The small molecule below binds the protein below.
Small molecule (SMILES): CC[C@H](C)[C@H](NC(=O)[C@H](C)NC(=O)CNC(=O)[C@@H](N)CCCCN)C(=O)N[C@H](C(=O)NCC(=O)N[C@@H](CC(C)C)C(=O)N[C@H](C=O)CCSC)[C@@H](C)CC

Binding-site contacts:
Ligand atom CB contacts residue HIS47 of chain 1.A at 3.5 Å.
Ligand atom CB contacts residue ASP48 of chain 1.A at 2.7 Å.
Ligand atom N contacts residue ASP48 of chain 1.A at 3.1 Å (salt-bridge).
Ligand atom CD2 contacts residue HIS47 of chain 1.A at 3.6 Å.
Ligand atom CG contacts residue GLY29 of chain 1.A at 3.2 Å.
Ligand atom C contacts residue CA1 of chain 1.C at 3.1 Å.
Ligand atom CA contacts residue TYR63 of chain 1.A at 3.6 Å (hydrophobic).
Ligand atom CE contacts residue LYS30 of chain 1.A at 3.1 Å.
Ligand atom O contacts residue TYR51 of chain 1.A at 2.8 Å.
Ligand atom CA contacts residue GLY29 of chain 1.A at 3.4 Å.
Ligand atom O contacts residue LEU2 of chain 1.A at 2.9 Å.
Ligand atom CG contacts residue ASP48 of chain 1.A at 3.5 Å.
Ligand atom SD contacts residue GLY31 of chain 1.A at 3.4 Å (h-bond).
Ligand atom CD2 contacts residue CYS44 of chain 1.A at 3.1 Å (hydrophobic).
Ligand atom CD1 contacts residue GLY29 of chain 1.A at 3.4 Å.
Ligand atom C contacts residue TYR51 of chain 1.A at 2.8 Å (hydrophobic).
Ligand atom CG contacts residue CA1 of chain 1.C at 3.5 Å.
Ligand atom O contacts residue GLY29 of chain 1.A at 2.9 Å (h-bond).
Ligand atom CB contacts residue CA1 of chain 1.C at 3.5 Å.
Ligand atom O contacts residue LEU2 of chain 1.A at 3.1 Å.
Ligand atom CB contacts residue ASP48 of chain 1.A at 3.5 Å.
Ligand atom SD contacts residue LYS30 of chain 1.A at 3.2 Å (salt-bridge).
Ligand atom CG contacts residue TYR27 of chain 1.A at 3.6 Å (hydrophobic).
Ligand atom C contacts residue LEU2 of chain 1.A at 3.2 Å (hydrophobic).
Ligand atom N contacts residue LEU2 of chain 1.A at 3.1 Å.
Ligand atom O contacts residue CA1 of chain 1.C at 2.4 Å.
Ligand atom C contacts residue TYR63 of chain 1.A at 3.3 Å (hydrophobic).
Ligand atom N contacts residue TYR63 of chain 1.A at 3.4 Å (h-bond).
Ligand atom C contacts residue TYR63 of chain 1.A at 3.2 Å (hydrophobic).
Ligand atom O contacts residue ASP48 of chain 1.A at 3.5 Å (salt-bridge).
Ligand atom CD2 contacts residue ASP48 of chain 1.A at 3.5 Å.
Ligand atom CA contacts residue ASP48 of chain 1.A at 3.6 Å.
Ligand atom C contacts residue TYR63 of chain 1.A at 3.4 Å (hydrophobic).
Ligand atom O contacts residue ASP48 of chain 1.A at 3.5 Å (salt-bridge).
Ligand atom SD contacts residue CA1 of chain 1.C at 3.1 Å.
Ligand atom O contacts residue TYR63 of chain 1.A at 3.4 Å (h-bond).
Ligand atom O contacts residue TYR63 of chain 1.A at 2.5 Å (h-bond).
Ligand atom CA contacts residue TYR63 of chain 1.A at 3.3 Å (hydrophobic).
Ligand atom C contacts residue ASP48 of chain 1.A at 3.1 Å.
Ligand atom O contacts residue TYR63 of chain 1.A at 3.2 Å (h-bond).

Sequence of chain 1.A:
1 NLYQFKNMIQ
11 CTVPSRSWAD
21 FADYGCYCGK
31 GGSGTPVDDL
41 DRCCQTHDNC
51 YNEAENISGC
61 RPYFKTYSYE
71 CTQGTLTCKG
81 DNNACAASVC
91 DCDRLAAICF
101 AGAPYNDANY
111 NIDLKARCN